Sequence of chain 2.A:
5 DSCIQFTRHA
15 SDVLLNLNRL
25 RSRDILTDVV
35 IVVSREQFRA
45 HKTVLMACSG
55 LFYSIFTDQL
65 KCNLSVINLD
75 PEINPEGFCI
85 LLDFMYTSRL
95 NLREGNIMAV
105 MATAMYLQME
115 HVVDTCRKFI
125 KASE

Binding-site contacts:
Ligand atom CL contacts residue LEU24 of chain 1.A at 3.7 Å.
Ligand atom N1 contacts residue ALA51 of chain 2.A at 3.0 Å (h-bond).
Ligand atom C10 contacts residue ALA51 of chain 2.A at 3.2 Å (hydrophobic).
Ligand atom N2 contacts residue ASN20 of chain 1.A at 3.8 Å.
Ligand atom C16 contacts residue TYR57 of chain 2.A at 3.4 Å (hydrophobic).
Ligand atom O contacts residue GLN112 of chain 2.A at 3.4 Å (h-bond).
Ligand atom C5 contacts residue EDO1 of chain 1.H at 3.6 Å.
Ligand atom C6 contacts residue CYS52 of chain 2.A at 3.6 Å (hydrophobic).
Ligand atom N contacts residue GLN112 of chain 2.A at 3.1 Å (h-bond).
Ligand atom C16 contacts residue MET50 of chain 2.A at 3.3 Å (hydrophobic).
Ligand atom C1 contacts residue GLY54 of chain 2.A at 3.6 Å.
Ligand atom C4 contacts residue EDO1 of chain 1.H at 3.7 Å.
Ligand atom C contacts residue MET50 of chain 2.A at 3.5 Å (hydrophobic).
Ligand atom N1 contacts residue EDO1 of chain 1.H at 3.5 Å (h-bond).
Ligand atom N4 contacts residue LEU24 of chain 1.A at 3.5 Å.
Ligand atom N4 contacts residue MET50 of chain 2.A at 3.1 Å (h-bond).
Ligand atom CL contacts residue TYR57 of chain 2.A at 3.6 Å.
Ligand atom C8 contacts residue GLN112 of chain 2.A at 3.4 Å.
Ligand atom N4 contacts residue TYR57 of chain 2.A at 3.7 Å.
Ligand atom N3 contacts residue TYR57 of chain 2.A at 3.8 Å.
Ligand atom C2 contacts residue GLY54 of chain 2.A at 3.3 Å.
Ligand atom C15 contacts residue TYR57 of chain 2.A at 3.5 Å (hydrophobic).
Ligand atom N2 contacts residue MET50 of chain 2.A at 2.9 Å (h-bond).
Ligand atom C9 contacts residue ALA51 of chain 2.A at 3.6 Å (hydrophobic).
Ligand atom C5 contacts residue ALA51 of chain 2.A at 3.4 Å (hydrophobic).
Ligand atom C6 contacts residue EDO1 of chain 1.H at 3.7 Å.
Ligand atom CL contacts residue ARG23 of chain 1.A at 3.4 Å.
Ligand atom N1 contacts residue ASN20 of chain 1.A at 3.8 Å.
Ligand atom O contacts residue MET113 of chain 2.A at 3.4 Å.
Ligand atom C16 contacts residue ASN20 of chain 1.A at 3.8 Å.
Ligand atom C10 contacts residue ASP16 of chain 1.A at 3.8 Å.
Ligand atom C15 contacts residue ASN20 of chain 1.A at 3.8 Å.
Ligand atom C3 contacts residue GLY54 of chain 2.A at 3.6 Å.
Ligand atom CL contacts residue ARG27 of chain 1.A at 3.6 Å.
Ligand atom O contacts residue GLU114 of chain 2.A at 2.7 Å (salt-bridge).
Ligand atom C7 contacts residue CYS52 of chain 2.A at 3.7 Å (hydrophobic).
Ligand atom N1 contacts residue CYS52 of chain 2.A at 3.6 Å.
Ligand atom C14 contacts residue TYR57 of chain 2.A at 3.5 Å (hydrophobic).
Ligand atom C5 contacts residue ASN20 of chain 1.A at 3.5 Å.
Ligand atom N4 contacts residue ALA51 of chain 2.A at 3.4 Å (h-bond).

A protein and the small-molecule ligand that binds it are described below.
Small molecule (SMILES): CCNc1cc(=O)[nH]c2ccc(Nc3ccnc(Cl)c3C#N)cc12

Sequence of chain 1.A:
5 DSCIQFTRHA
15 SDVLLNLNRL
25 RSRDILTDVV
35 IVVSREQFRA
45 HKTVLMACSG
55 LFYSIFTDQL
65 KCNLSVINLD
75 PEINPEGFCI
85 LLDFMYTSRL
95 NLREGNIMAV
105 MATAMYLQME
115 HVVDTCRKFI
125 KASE